A small-molecule ligand and the protein it binds are described below.
Small molecule (SMILES): O=C(Nc1nc2ccccc2[nH]1)c1cccc(CN2C(=O)N(Cc3cccc(C(=O)Nc4nc5ccccc5[nH]4)c3)[C@H](Cc3ccccc3)[C@H](O)[C@@H](O)[C@H]2Cc2ccccc2)c1

Sequence of chain 1.B:
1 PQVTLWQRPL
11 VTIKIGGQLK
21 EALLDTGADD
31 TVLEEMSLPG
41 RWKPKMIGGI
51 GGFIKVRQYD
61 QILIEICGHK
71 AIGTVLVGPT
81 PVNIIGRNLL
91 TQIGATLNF

Binding-site contacts:
Ligand atom N76 contacts residue GLY48 of chain 1.B at 3.1 Å (h-bond).
Ligand atom C34 contacts residue PRO81 of chain 1.B at 3.4 Å (hydrophobic).
Ligand atom C73 contacts residue ALA28 of chain 1.B at 3.5 Å (hydrophobic).
Ligand atom N26 contacts residue GLY48 of chain 1.A at 3.2 Å (h-bond).
Ligand atom O5 contacts residue ALA28 of chain 1.B at 3.5 Å (h-bond).
Ligand atom C61 contacts residue ASP25 of chain 1.A at 3.5 Å.
Ligand atom C25 contacts residue ILE50 of chain 1.B at 3.5 Å (hydrophobic).
Ligand atom C2 contacts residue GLY49 of chain 1.A at 3.4 Å.
Ligand atom O5 contacts residue GLY27 of chain 1.B at 3.1 Å.
Ligand atom C74 contacts residue ALA28 of chain 1.B at 3.4 Å (hydrophobic).
Ligand atom C4 contacts residue ASP25 of chain 1.A at 3.2 Å.
Ligand atom C79 contacts residue ASP30 of chain 1.B at 3.2 Å.
Ligand atom C5 contacts residue ASP25 of chain 1.B at 3.5 Å.
Ligand atom O1 contacts residue ILE50 of chain 1.B at 3.0 Å (h-bond).
Ligand atom C21 contacts residue GLY48 of chain 1.A at 3.2 Å.
Ligand atom N27 contacts residue GLY48 of chain 1.A at 3.1 Å (h-bond).
Ligand atom O5 contacts residue ASP25 of chain 1.A at 2.9 Å (salt-bridge).
Ligand atom C9 contacts residue ASP30 of chain 1.A at 3.5 Å.
Ligand atom O4 contacts residue ASP25 of chain 1.B at 3.1 Å (salt-bridge).
Ligand atom C24 contacts residue ALA28 of chain 1.A at 3.3 Å (hydrophobic).
Ligand atom C36 contacts residue ARG8 of chain 1.B at 3.4 Å.
Ligand atom O4 contacts residue ASP25 of chain 1.A at 2.9 Å (salt-bridge).
Ligand atom C73 contacts residue ASP30 of chain 1.B at 3.5 Å.
Ligand atom C23 contacts residue ALA28 of chain 1.A at 3.5 Å (hydrophobic).
Ligand atom C15 contacts residue LYS45 of chain 1.B at 3.3 Å.
Ligand atom O76 contacts residue ASP30 of chain 1.B at 3.0 Å (salt-bridge).
Ligand atom N1 contacts residue ASP30 of chain 1.B at 2.9 Å (salt-bridge).
Ligand atom C15 contacts residue ASP30 of chain 1.B at 3.1 Å.
Ligand atom C29 contacts residue ASP30 of chain 1.A at 3.5 Å.
Ligand atom N27 contacts residue ILE47 of chain 1.A at 3.4 Å.
Ligand atom N77 contacts residue GLY48 of chain 1.B at 3.2 Å (h-bond).
Ligand atom O26 contacts residue ASP30 of chain 1.A at 3.1 Å (salt-bridge).
Ligand atom O4 contacts residue ALA28 of chain 1.A at 3.3 Å (h-bond).
Ligand atom C7 contacts residue GLY49 of chain 1.B at 3.4 Å.
Ligand atom O1 contacts residue ILE50 of chain 1.A at 3.2 Å (h-bond).
Ligand atom C71 contacts residue GLY48 of chain 1.B at 3.2 Å.
Ligand atom C73 contacts residue VAL32 of chain 1.B at 3.4 Å (hydrophobic).
Ligand atom N3 contacts residue ASP30 of chain 1.A at 2.9 Å (salt-bridge).
Ligand atom O5 contacts residue ASP25 of chain 1.B at 2.8 Å (salt-bridge).
Ligand atom O4 contacts residue GLY27 of chain 1.A at 3.1 Å.

Sequence of chain 1.A:
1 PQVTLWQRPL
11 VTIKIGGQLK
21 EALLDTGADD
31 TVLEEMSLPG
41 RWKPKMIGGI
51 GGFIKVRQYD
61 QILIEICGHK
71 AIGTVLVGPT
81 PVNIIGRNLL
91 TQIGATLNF